Binding-site contacts:
Ligand atom C1 contacts residue ASN97 of chain 2.A at 1.4 Å.
Ligand atom C7 contacts residue ASN97 of chain 2.A at 3.6 Å.
Ligand atom C5 contacts residue TRP115 of chain 2.A at 3.9 Å (hydrophobic).
Ligand atom C3 contacts residue ASN97 of chain 2.A at 3.9 Å.
Ligand atom O4 contacts residue TRP115 of chain 2.A at 3.4 Å.
Ligand atom O7 contacts residue ASN97 of chain 2.A at 3.6 Å.
Ligand atom O5 contacts residue ASN97 of chain 2.A at 2.3 Å (h-bond).
Ligand atom C4 contacts residue TRP115 of chain 2.A at 4.1 Å (hydrophobic).
Ligand atom C8 contacts residue GLU95 of chain 2.A at 4.0 Å.
Ligand atom N2 contacts residue ASN97 of chain 2.A at 3.2 Å (h-bond).
Ligand atom O6 contacts residue ASN97 of chain 2.A at 4.1 Å.
Ligand atom C2 contacts residue TRP115 of chain 2.A at 4.3 Å (hydrophobic).
Ligand atom C3 contacts residue TRP115 of chain 2.A at 3.8 Å (hydrophobic).
Ligand atom N2 contacts residue TRP115 of chain 2.A at 3.6 Å.
Ligand atom C5 contacts residue ASN97 of chain 2.A at 3.5 Å.
Ligand atom C7 contacts residue TRP115 of chain 2.A at 4.5 Å (hydrophobic).
Ligand atom O7 contacts residue TRP115 of chain 2.A at 4.2 Å.
Ligand atom O5 contacts residue TRP115 of chain 2.A at 4.0 Å.
Ligand atom C4 contacts residue ASN97 of chain 2.A at 4.3 Å.
Ligand atom O3 contacts residue TRP115 of chain 2.A at 4.0 Å.
Ligand atom C8 contacts residue TRP115 of chain 2.A at 4.4 Å (hydrophobic).
Ligand atom C6 contacts residue ASN97 of chain 2.A at 4.2 Å.
Ligand atom C2 contacts residue ASN97 of chain 2.A at 2.7 Å.
Ligand atom C8 contacts residue GLY96 of chain 2.A at 3.9 Å.
Ligand atom C1 contacts residue TRP115 of chain 2.A at 4.2 Å (hydrophobic).

This small molecule binds to this protein.
Small molecule (SMILES): CC(=O)N[C@H]1[C@H](O[C@H]2[C@H](O)[C@@H](NC(C)=O)CO[C@@H]2CO[C@@H]2O[C@@H](C)[C@@H](O)[C@@H](O)[C@@H]2O)O[C@H](CO)[C@@H](O[C@@H]2O[C@H](CO)[C@@H](O)[C@H](O[C@H]3O[C@H](CO)[C@@H](O)[C@H](O)[C@@H]3O)[C@@H]2O)[C@@H]1O

Sequence of chain 2.A:
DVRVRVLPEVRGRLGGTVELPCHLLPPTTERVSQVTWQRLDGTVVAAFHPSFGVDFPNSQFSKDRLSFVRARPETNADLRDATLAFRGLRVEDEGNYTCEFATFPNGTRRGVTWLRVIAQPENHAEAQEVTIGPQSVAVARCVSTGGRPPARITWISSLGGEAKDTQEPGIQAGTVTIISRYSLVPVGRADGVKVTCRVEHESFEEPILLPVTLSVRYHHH